Sequence of chain 2.A:
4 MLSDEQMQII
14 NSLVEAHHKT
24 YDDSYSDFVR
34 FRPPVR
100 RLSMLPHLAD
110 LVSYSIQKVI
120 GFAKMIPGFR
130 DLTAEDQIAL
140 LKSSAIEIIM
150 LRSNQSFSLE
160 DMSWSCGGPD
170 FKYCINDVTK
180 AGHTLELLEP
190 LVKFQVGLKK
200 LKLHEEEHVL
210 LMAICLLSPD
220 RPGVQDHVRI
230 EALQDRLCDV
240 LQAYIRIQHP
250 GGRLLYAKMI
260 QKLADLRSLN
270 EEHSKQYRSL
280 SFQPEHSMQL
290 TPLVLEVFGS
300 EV

The small molecule below binds the protein below.
Small molecule (SMILES): C[C@H](CC[C@H](O)CCO)[C@H]1CC[C@H]2[C@@H]3CC[C@@H]4C[C@H](CC(C)(C)O)CC[C@]4(C)[C@H]3CC[C@]12C

Binding-site contacts:
Ligand atom C25 contacts residue TRP163 of chain 2.A at 3.6 Å (hydrophobic).
Ligand atom C6 contacts residue ARG151 of chain 2.A at 3.6 Å.
Ligand atom C12 contacts residue ILE145 of chain 2.A at 4.0 Å (hydrophobic).
Ligand atom O contacts residue SER155 of chain 2.A at 2.7 Å (h-bond).
Ligand atom O1 contacts residue ARG151 of chain 2.A at 3.1 Å (salt-bridge).
Ligand atom C contacts residue TYR172 of chain 2.A at 3.9 Å (hydrophobic).
Ligand atom C6 contacts residue TYR24 of chain 2.A at 3.9 Å (hydrophobic).
Ligand atom C16 contacts residue HIS182 of chain 2.A at 3.5 Å.
Ligand atom C8 contacts residue ILE148 of chain 2.A at 4.0 Å (hydrophobic).
Ligand atom C2 contacts residue SER152 of chain 2.A at 3.6 Å.
Ligand atom C3 contacts residue SER152 of chain 2.A at 3.6 Å.
Ligand atom C8 contacts residue SER152 of chain 2.A at 3.5 Å.
Ligand atom C28 contacts residue LEU104 of chain 2.A at 3.6 Å (hydrophobic).
Ligand atom C20 contacts residue VAL177 of chain 2.A at 3.4 Å (hydrophobic).
Ligand atom C18 contacts residue HIS182 of chain 2.A at 3.8 Å.
Ligand atom O contacts residue SER152 of chain 2.A at 3.6 Å.
Ligand atom O1 contacts residue SER114 of chain 2.A at 3.1 Å (h-bond).
Ligand atom O2 contacts residue HIS182 of chain 2.A at 2.7 Å (h-bond).
Ligand atom C3 contacts residue CYS165 of chain 2.A at 3.9 Å (hydrophobic).
Ligand atom O2 contacts residue HIS272 of chain 2.A at 2.9 Å (h-bond).
Ligand atom C11 contacts residue LEU190 of chain 2.A at 4.0 Å (hydrophobic).
Ligand atom C20 contacts residue LEU187 of chain 2.A at 3.5 Å (hydrophobic).
Ligand atom C15 contacts residue HIS272 of chain 2.A at 3.8 Å.
Ligand atom C29 contacts residue TYR276 of chain 2.A at 3.8 Å (hydrophobic).
Ligand atom C29 contacts residue VAL293 of chain 2.A at 3.7 Å (hydrophobic).
Ligand atom O2 contacts residue TYR276 of chain 2.A at 3.7 Å.
Ligand atom C28 contacts residue LEU279 of chain 2.A at 3.6 Å (hydrophobic).
Ligand atom C4 contacts residue SER155 of chain 2.A at 3.7 Å.
Ligand atom C3 contacts residue SER155 of chain 2.A at 3.5 Å.
Ligand atom C27 contacts residue HIS182 of chain 2.A at 3.7 Å.
Ligand atom C4 contacts residue SER152 of chain 2.A at 3.7 Å.
Ligand atom C5 contacts residue PHE31 of chain 2.A at 3.9 Å (hydrophobic).
Ligand atom C13 contacts residue LEU186 of chain 2.A at 3.9 Å (hydrophobic).
Ligand atom C28 contacts residue HIS182 of chain 2.A at 3.7 Å.
Ligand atom C25 contacts residue VAL177 of chain 2.A at 4.0 Å (hydrophobic).
Ligand atom O contacts residue TYR24 of chain 2.A at 2.8 Å (h-bond).
Ligand atom C3 contacts residue TRP163 of chain 2.A at 4.0 Å (hydrophobic).
Ligand atom C2 contacts residue LEU110 of chain 2.A at 3.8 Å (hydrophobic).
Ligand atom C27 contacts residue HIS272 of chain 2.A at 4.0 Å.
Ligand atom C22 contacts residue VAL177 of chain 2.A at 3.4 Å (hydrophobic).